Sequence of chain 1.E:
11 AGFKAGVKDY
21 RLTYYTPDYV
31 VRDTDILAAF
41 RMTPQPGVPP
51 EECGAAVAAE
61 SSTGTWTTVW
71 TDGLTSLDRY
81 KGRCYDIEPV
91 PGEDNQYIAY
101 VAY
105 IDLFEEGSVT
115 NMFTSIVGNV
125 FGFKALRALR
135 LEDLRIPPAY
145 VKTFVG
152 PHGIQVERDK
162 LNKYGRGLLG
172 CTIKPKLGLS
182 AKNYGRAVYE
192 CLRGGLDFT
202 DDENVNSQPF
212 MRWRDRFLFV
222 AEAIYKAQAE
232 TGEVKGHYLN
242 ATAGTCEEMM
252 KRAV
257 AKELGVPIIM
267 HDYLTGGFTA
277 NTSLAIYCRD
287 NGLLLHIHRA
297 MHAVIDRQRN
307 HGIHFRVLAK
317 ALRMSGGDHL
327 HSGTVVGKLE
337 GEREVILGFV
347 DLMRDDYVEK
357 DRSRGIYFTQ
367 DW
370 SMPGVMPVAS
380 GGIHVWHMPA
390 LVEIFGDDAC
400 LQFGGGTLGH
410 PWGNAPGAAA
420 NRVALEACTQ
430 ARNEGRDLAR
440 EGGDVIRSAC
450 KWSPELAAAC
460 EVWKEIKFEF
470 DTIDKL

This small molecule binds to this protein.
Small molecule (SMILES): O=C(O)[C@@](O)(COP(=O)(O)O)[C@H](O)[C@H](O)COP(=O)(O)O

Sequence of chain 1.F:
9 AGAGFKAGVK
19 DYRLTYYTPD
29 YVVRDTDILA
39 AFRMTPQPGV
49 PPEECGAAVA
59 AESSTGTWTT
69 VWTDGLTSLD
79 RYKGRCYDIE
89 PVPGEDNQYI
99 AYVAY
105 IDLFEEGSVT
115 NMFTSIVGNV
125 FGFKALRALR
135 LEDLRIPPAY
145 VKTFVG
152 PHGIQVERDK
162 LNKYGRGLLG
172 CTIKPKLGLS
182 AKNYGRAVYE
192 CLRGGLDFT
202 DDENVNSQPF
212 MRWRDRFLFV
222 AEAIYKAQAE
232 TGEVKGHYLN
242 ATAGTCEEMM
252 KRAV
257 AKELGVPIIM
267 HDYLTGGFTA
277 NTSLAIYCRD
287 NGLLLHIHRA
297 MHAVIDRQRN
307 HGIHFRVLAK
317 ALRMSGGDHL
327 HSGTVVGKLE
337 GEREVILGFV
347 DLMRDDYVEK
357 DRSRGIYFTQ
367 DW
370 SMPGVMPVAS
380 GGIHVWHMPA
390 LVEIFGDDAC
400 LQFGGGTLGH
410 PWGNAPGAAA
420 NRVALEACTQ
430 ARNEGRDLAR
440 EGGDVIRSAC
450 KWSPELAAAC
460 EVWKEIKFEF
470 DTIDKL

Binding-site contacts:
Ligand atom O2 contacts residue LYS175 of chain 1.E at 3.0 Å (salt-bridge).
Ligand atom O2P contacts residue THR65 of chain 1.F at 3.4 Å (h-bond).
Ligand atom O7 contacts residue ASP203 of chain 1.E at 3.1 Å (salt-bridge).
Ligand atom O2P contacts residue TRP66 of chain 1.F at 3.2 Å.
Ligand atom O7 contacts residue ASN123 of chain 1.F at 3.0 Å (h-bond).
Ligand atom O3 contacts residue GLU204 of chain 1.E at 3.0 Å (salt-bridge).
Ligand atom O2P contacts residue GLY380 of chain 1.E at 3.3 Å.
Ligand atom O7 contacts residue GLU204 of chain 1.E at 3.2 Å (salt-bridge).
Ligand atom O3 contacts residue KCX201 of chain 1.E at 2.7 Å (h-bond).
Ligand atom O1P contacts residue GLY404 of chain 1.E at 2.7 Å (h-bond).
Ligand atom C3 contacts residue MG1 of chain 1.UA at 3.0 Å.
Ligand atom O6P contacts residue ARG295 of chain 1.E at 2.9 Å (salt-bridge).
Ligand atom O2 contacts residue KCX201 of chain 1.E at 3.1 Å (h-bond).
Ligand atom C3 contacts residue KCX201 of chain 1.E at 3.3 Å.
Ligand atom O5 contacts residue LEU335 of chain 1.E at 3.3 Å.
Ligand atom O3 contacts residue HIS294 of chain 1.E at 2.9 Å (h-bond).
Ligand atom O1P contacts residue THR65 of chain 1.F at 2.5 Å (h-bond).
Ligand atom P1 contacts residue THR65 of chain 1.F at 3.4 Å.
Ligand atom O2 contacts residue THR173 of chain 1.E at 3.0 Å (h-bond).
Ligand atom C2 contacts residue MG1 of chain 1.UA at 2.9 Å.
Ligand atom O7 contacts residue LYS175 of chain 1.E at 3.4 Å (salt-bridge).
Ligand atom O4 contacts residue SER379 of chain 1.E at 3.1 Å (h-bond).
Ligand atom O5P contacts residue HIS327 of chain 1.E at 2.8 Å (h-bond).
Ligand atom O3P contacts residue GLY403 of chain 1.E at 2.9 Å (h-bond).
Ligand atom O7 contacts residue MG1 of chain 1.UA at 2.2 Å.
Ligand atom C contacts residue MG1 of chain 1.UA at 2.9 Å.
Ligand atom O7 contacts residue LYS177 of chain 1.E at 2.7 Å (salt-bridge).
Ligand atom O2P contacts residue LYS334 of chain 1.E at 2.8 Å (salt-bridge).
Ligand atom O4P contacts residue ARG295 of chain 1.E at 2.8 Å (salt-bridge).
Ligand atom O1P contacts residue LYS175 of chain 1.E at 3.4 Å.
Ligand atom O6 contacts residue GLU60 of chain 1.F at 3.4 Å (salt-bridge).
Ligand atom O3 contacts residue MG1 of chain 1.UA at 2.1 Å.
Ligand atom C contacts residue LYS175 of chain 1.E at 3.4 Å.
Ligand atom O1 contacts residue LYS175 of chain 1.E at 3.1 Å (salt-bridge).
Ligand atom O4 contacts residue GLY380 of chain 1.E at 3.2 Å.
Ligand atom O5P contacts residue SER379 of chain 1.E at 3.4 Å (h-bond).
Ligand atom O2P contacts residue GLY381 of chain 1.E at 2.8 Å (h-bond).
Ligand atom O2 contacts residue MG1 of chain 1.UA at 2.2 Å.
Ligand atom O2 contacts residue ASP203 of chain 1.E at 3.3 Å (salt-bridge).
Ligand atom O6 contacts residue LYS334 of chain 1.E at 2.9 Å (salt-bridge).